Sequence of chain 1.A:
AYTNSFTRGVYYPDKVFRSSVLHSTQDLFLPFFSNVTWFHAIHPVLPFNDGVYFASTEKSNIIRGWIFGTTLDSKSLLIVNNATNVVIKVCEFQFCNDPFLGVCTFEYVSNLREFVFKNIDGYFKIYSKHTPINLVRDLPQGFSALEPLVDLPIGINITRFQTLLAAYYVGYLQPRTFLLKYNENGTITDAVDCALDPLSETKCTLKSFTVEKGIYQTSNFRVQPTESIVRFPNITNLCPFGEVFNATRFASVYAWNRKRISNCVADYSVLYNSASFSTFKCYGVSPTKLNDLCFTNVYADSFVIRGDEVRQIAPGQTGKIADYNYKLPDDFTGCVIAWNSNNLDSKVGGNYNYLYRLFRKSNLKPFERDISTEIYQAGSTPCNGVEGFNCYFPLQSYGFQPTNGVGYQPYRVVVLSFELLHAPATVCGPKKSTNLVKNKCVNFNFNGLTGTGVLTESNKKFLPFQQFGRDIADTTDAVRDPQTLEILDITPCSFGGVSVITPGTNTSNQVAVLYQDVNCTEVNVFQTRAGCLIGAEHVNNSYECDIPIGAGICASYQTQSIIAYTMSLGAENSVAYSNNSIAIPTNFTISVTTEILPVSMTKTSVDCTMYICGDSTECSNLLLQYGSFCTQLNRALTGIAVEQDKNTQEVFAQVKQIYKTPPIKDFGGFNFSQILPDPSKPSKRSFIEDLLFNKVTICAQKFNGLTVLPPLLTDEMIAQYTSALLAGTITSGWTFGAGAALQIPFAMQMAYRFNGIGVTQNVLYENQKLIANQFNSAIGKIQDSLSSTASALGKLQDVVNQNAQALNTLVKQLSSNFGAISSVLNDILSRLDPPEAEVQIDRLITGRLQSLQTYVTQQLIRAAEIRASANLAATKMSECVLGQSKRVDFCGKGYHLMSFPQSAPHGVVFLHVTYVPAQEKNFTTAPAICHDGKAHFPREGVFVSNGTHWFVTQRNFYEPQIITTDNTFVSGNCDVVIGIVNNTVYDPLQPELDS

Binding-site contacts:
Ligand atom C2 contacts residue ASN343 of chain 1.A at 2.6 Å.
Ligand atom O5 contacts residue ASN343 of chain 1.A at 2.3 Å (h-bond).
Ligand atom N2 contacts residue ASN343 of chain 1.A at 3.1 Å (h-bond).
Ligand atom C7 contacts residue ASN343 of chain 1.A at 4.2 Å.
Ligand atom C1 contacts residue ASN343 of chain 1.A at 1.4 Å.
Ligand atom C5 contacts residue ASN343 of chain 1.A at 3.0 Å.
Ligand atom C6 contacts residue ASN343 of chain 1.A at 3.7 Å.
Ligand atom O6 contacts residue ASN343 of chain 1.A at 3.3 Å (h-bond).
Ligand atom C3 contacts residue ASN343 of chain 1.A at 3.9 Å.
Ligand atom C4 contacts residue ASN343 of chain 1.A at 4.2 Å.

This small molecule binds to this protein.
Small molecule (SMILES): CC(=O)N[C@@H]1[C@@H](O)[C@H](O)[C@@H](CO)O[C@H]1O